Binding-site contacts:
Ligand atom N27 contacts residue ARG80 of chain 1.A at 2.8 Å (salt-bridge).
Ligand atom N06 contacts residue ILE25 of chain 1.A at 3.8 Å.
Ligand atom C08 contacts residue NAP1 of chain 1.C at 3.4 Å.
Ligand atom N09 contacts residue PHE51 of chain 1.A at 3.7 Å.
Ligand atom O16 contacts residue LEU70 of chain 1.A at 3.4 Å.
Ligand atom C10 contacts residue NAP1 of chain 1.C at 3.4 Å.
Ligand atom O11 contacts residue NAP1 of chain 1.C at 3.4 Å.
Ligand atom N07 contacts residue ALA27 of chain 1.A at 3.9 Å.
Ligand atom C03 contacts residue ASP47 of chain 1.A at 3.6 Å.
Ligand atom N09 contacts residue NAP1 of chain 1.C at 3.7 Å.
Ligand atom N26 contacts residue PHE51 of chain 1.A at 3.7 Å.
Ligand atom C03 contacts residue NAP1 of chain 1.C at 3.8 Å.
Ligand atom N06 contacts residue TRP26 of chain 1.A at 3.5 Å.
Ligand atom N28 contacts residue ARG80 of chain 1.A at 3.0 Å (salt-bridge).
Ligand atom N26 contacts residue ARG52 of chain 1.A at 3.6 Å.
Ligand atom C02 contacts residue ILE40 of chain 1.A at 3.6 Å (hydrophobic).
Ligand atom N28 contacts residue ARG52 of chain 1.A at 3.9 Å.
Ligand atom N27 contacts residue ARG52 of chain 1.A at 3.6 Å.
Ligand atom C05 contacts residue TRP26 of chain 1.A at 3.7 Å (hydrophobic).
Ligand atom C24 contacts residue GLN48 of chain 1.A at 3.7 Å.
Ligand atom N07 contacts residue PHE51 of chain 1.A at 3.6 Å.
Ligand atom N04 contacts residue ASP47 of chain 1.A at 2.7 Å (salt-bridge).
Ligand atom N07 contacts residue ILE25 of chain 1.A at 3.5 Å (h-bond).
Ligand atom C08 contacts residue ILE25 of chain 1.A at 3.6 Å (hydrophobic).
Ligand atom C08 contacts residue PHE51 of chain 1.A at 3.5 Å (hydrophobic).
Ligand atom C01 contacts residue ASP47 of chain 1.A at 3.6 Å.
Ligand atom C02 contacts residue ASP47 of chain 1.A at 3.5 Å.
Ligand atom N07 contacts residue TRP26 of chain 1.A at 3.3 Å.
Ligand atom C14 contacts residue NAP1 of chain 1.C at 3.8 Å.
Ligand atom C12 contacts residue PHE51 of chain 1.A at 3.6 Å (hydrophobic).
Ligand atom C05 contacts residue ALA27 of chain 1.A at 3.7 Å (hydrophobic).
Ligand atom N09 contacts residue ILE114 of chain 1.A at 3.0 Å (h-bond).
Ligand atom N06 contacts residue ALA27 of chain 1.A at 3.7 Å.
Ligand atom N06 contacts residue ASP47 of chain 1.A at 2.8 Å (salt-bridge).
Ligand atom N07 contacts residue NAP1 of chain 1.C at 3.7 Å.
Ligand atom N27 contacts residue LEU77 of chain 1.A at 3.8 Å.
Ligand atom N09 contacts residue ILE25 of chain 1.A at 2.9 Å (h-bond).
Ligand atom C05 contacts residue ASP47 of chain 1.A at 3.6 Å.
Ligand atom C23 contacts residue GLN48 of chain 1.A at 3.5 Å.
Ligand atom N09 contacts residue TYR120 of chain 1.A at 3.5 Å (h-bond).

Sequence of chain 1.A:
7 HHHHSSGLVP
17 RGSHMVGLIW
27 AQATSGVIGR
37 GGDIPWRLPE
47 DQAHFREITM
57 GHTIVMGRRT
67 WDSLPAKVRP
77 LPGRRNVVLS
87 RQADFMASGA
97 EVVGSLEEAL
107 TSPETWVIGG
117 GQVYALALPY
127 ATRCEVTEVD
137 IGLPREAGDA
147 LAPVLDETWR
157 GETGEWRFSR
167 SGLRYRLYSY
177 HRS

This protein binds this small molecule.
Small molecule (SMILES): CCc1nc(N)nc(N)c1OCCCCOc1cccc(CCCc2nnn[nH]2)c1